This small molecule binds to this protein.
Small molecule (SMILES): CCCCCCCCO[C@@H]1O[C@H](CO)[C@H](O)[C@H](O)[C@H]1O[C@@H]1O[C@@H](C)[C@@H](O)[C@@H](O)[C@@H]1O

Binding-site contacts:
Ligand atom O2 contacts residue HIS287 of chain 1.A at 2.9 Å (h-bond).
Ligand atom C4A contacts residue HIS172 of chain 1.A at 3.9 Å.
Ligand atom C3 contacts residue HIS287 of chain 1.A at 3.9 Å.
Ligand atom C6A contacts residue GLU242 of chain 1.A at 3.6 Å.
Ligand atom O4A contacts residue HIS172 of chain 1.A at 2.9 Å (h-bond).
Ligand atom C1A contacts residue HIS172 of chain 1.A at 3.8 Å.
Ligand atom O3A contacts residue UDP1 of chain 1.D at 2.5 Å (h-bond).
Ligand atom O2 contacts residue UDP1 of chain 1.D at 2.7 Å (h-bond).
Ligand atom O5A contacts residue PHE175 of chain 1.A at 4.0 Å.
Ligand atom O4 contacts residue ALA282 of chain 1.A at 3.8 Å.
Ligand atom O6 contacts residue TRP239 of chain 1.A at 3.4 Å (h-bond).
Ligand atom O6 contacts residue PHE175 of chain 1.A at 3.4 Å.
Ligand atom C3A contacts residue UDP1 of chain 1.D at 3.7 Å.
Ligand atom O4 contacts residue ASP265 of chain 1.A at 2.7 Å (salt-bridge).
Ligand atom C6A contacts residue TRP239 of chain 1.A at 3.5 Å (hydrophobic).
Ligand atom O3 contacts residue HIS287 of chain 1.A at 3.1 Å (h-bond).
Ligand atom C3A contacts residue TRP239 of chain 1.A at 3.9 Å (hydrophobic).
Ligand atom O5 contacts residue MET205 of chain 1.A at 3.5 Å.
Ligand atom O5A contacts residue HIS172 of chain 1.A at 3.1 Å (h-bond).
Ligand atom C6B contacts residue LEU268 of chain 1.A at 3.9 Å (hydrophobic).
Ligand atom O3A contacts residue GOL1 of chain 1.E at 3.5 Å (h-bond).
Ligand atom C6A contacts residue TYR203 of chain 1.A at 3.7 Å (hydrophobic).
Ligand atom C2 contacts residue UDP1 of chain 1.D at 3.3 Å.
Ligand atom O2A contacts residue UDP1 of chain 1.D at 3.9 Å.
Ligand atom O1 contacts residue HIS172 of chain 1.A at 3.6 Å.
Ligand atom C2 contacts residue HIS287 of chain 1.A at 3.8 Å.
Ligand atom C1 contacts residue UDP1 of chain 1.D at 3.5 Å.
Ligand atom C5A contacts residue TRP239 of chain 1.A at 3.7 Å (hydrophobic).
Ligand atom O4A contacts residue GLU242 of chain 1.A at 2.6 Å (salt-bridge).
Ligand atom C1B contacts residue SER174 of chain 1.A at 3.6 Å.
Ligand atom C4 contacts residue ASP265 of chain 1.A at 3.3 Å.
Ligand atom C5A contacts residue HIS172 of chain 1.A at 3.9 Å.
Ligand atom C4A contacts residue GLU242 of chain 1.A at 3.3 Å.
Ligand atom O6 contacts residue THR184 of chain 1.A at 2.7 Å (h-bond).
Ligand atom C2B contacts residue LEU268 of chain 1.A at 3.9 Å (hydrophobic).
Ligand atom C4A contacts residue TRP239 of chain 1.A at 3.6 Å (hydrophobic).
Ligand atom C6 contacts residue ASP265 of chain 1.A at 4.0 Å.
Ligand atom O1 contacts residue SER174 of chain 1.A at 3.9 Å.
Ligand atom C6A contacts residue THR184 of chain 1.A at 3.2 Å.
Ligand atom C2A contacts residue HIS172 of chain 1.A at 3.8 Å.

Sequence of chain 1.A:
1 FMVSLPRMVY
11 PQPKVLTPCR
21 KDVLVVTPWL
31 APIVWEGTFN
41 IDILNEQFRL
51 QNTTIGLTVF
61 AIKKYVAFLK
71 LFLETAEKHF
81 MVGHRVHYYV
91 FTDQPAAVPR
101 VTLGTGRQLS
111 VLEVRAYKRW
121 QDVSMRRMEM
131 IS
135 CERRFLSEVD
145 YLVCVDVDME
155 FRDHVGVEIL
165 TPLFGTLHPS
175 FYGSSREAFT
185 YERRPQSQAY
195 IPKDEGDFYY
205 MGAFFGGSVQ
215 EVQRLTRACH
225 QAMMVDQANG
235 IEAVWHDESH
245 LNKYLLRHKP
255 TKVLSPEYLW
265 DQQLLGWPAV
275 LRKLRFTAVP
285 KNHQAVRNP